The small molecule below binds the protein below.
Small molecule (SMILES): Cc1cc(CCCOc2c(C)cc(-c3noc(C(F)(F)F)n3)cc2C)on1

Sequence of chain 38.A:
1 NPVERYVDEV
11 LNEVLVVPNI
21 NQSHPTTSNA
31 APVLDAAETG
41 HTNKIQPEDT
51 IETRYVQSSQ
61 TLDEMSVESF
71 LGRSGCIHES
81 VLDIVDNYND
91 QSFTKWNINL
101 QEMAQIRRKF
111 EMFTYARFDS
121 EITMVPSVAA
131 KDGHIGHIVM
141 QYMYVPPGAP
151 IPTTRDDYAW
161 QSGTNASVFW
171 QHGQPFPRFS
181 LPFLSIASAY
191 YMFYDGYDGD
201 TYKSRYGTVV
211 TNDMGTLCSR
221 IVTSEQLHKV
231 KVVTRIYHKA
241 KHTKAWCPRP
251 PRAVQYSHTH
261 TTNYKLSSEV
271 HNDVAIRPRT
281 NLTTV

Binding-site contacts:
Ligand atom N1A contacts residue LEU217 of chain 38.A at 3.3 Å.
Ligand atom C2B contacts residue ILE98 of chain 38.A at 3.7 Å (hydrophobic).
Ligand atom F1 contacts residue PHE179 of chain 38.A at 3.8 Å.
Ligand atom C3A contacts residue PHE179 of chain 38.A at 3.1 Å (hydrophobic).
Ligand atom F2 contacts residue TYR142 of chain 38.A at 2.8 Å.
Ligand atom N1A contacts residue MET124 of chain 38.A at 3.5 Å.
Ligand atom O1 contacts residue MET214 of chain 38.A at 3.5 Å (h-bond).
Ligand atom C6B contacts residue LEU181 of chain 38.A at 3.3 Å (hydrophobic).
Ligand atom F3 contacts residue PHE179 of chain 38.A at 3.0 Å.
Ligand atom C3A contacts residue LEU217 of chain 38.A at 3.6 Å (hydrophobic).
Ligand atom F2 contacts residue TYR144 of chain 38.A at 3.0 Å.
Ligand atom F1 contacts residue ALA166 of chain 38.A at 3.6 Å.
Ligand atom F2 contacts residue MET143 of chain 38.A at 3.3 Å.
Ligand atom C6B contacts residue ILE98 of chain 38.A at 3.7 Å (hydrophobic).
Ligand atom C5B contacts residue ILE98 of chain 38.A at 3.5 Å (hydrophobic).
Ligand atom CM2 contacts residue ILE122 of chain 38.A at 3.8 Å (hydrophobic).
Ligand atom F3 contacts residue VAL168 of chain 38.A at 3.0 Å.
Ligand atom F2 contacts residue ALA166 of chain 38.A at 3.5 Å.
Ligand atom O1A contacts residue PHE179 of chain 38.A at 3.3 Å.
Ligand atom CM3 contacts residue ASN212 of chain 38.A at 3.5 Å.
Ligand atom CM4 contacts residue TYR144 of chain 38.A at 3.8 Å (hydrophobic).
Ligand atom N3A contacts residue TYR144 of chain 38.A at 3.5 Å.
Ligand atom C1B contacts residue ILE98 of chain 38.A at 3.4 Å (hydrophobic).
Ligand atom O1B contacts residue ILE98 of chain 38.A at 3.3 Å.
Ligand atom CM6 contacts residue LEU184 of chain 38.A at 3.4 Å (hydrophobic).
Ligand atom CM4 contacts residue PHE179 of chain 38.A at 3.5 Å (hydrophobic).
Ligand atom C4 contacts residue LEU100 of chain 38.A at 3.7 Å (hydrophobic).
Ligand atom N1A contacts residue PHE179 of chain 38.A at 3.6 Å.
Ligand atom C5B contacts residue LEU181 of chain 38.A at 3.5 Å (hydrophobic).
Ligand atom C4 contacts residue TYR190 of chain 38.A at 3.6 Å (hydrophobic).
Ligand atom C4B contacts residue ILE98 of chain 38.A at 3.8 Å (hydrophobic).
Ligand atom C2A contacts residue PHE179 of chain 38.A at 3.6 Å (hydrophobic).
Ligand atom O1A contacts residue MET124 of chain 38.A at 3.2 Å.
Ligand atom N3A contacts residue PHE179 of chain 38.A at 3.4 Å.
Ligand atom CM2 contacts residue ILE77 of chain 38.A at 3.1 Å (hydrophobic).
Ligand atom CM6 contacts residue LEU181 of chain 38.A at 3.5 Å (hydrophobic).
Ligand atom N2 contacts residue MET214 of chain 38.A at 3.8 Å.
Ligand atom F1 contacts residue TYR144 of chain 38.A at 3.3 Å.
Ligand atom O1A contacts residue LEU217 of chain 38.A at 3.0 Å.
Ligand atom F3 contacts residue TYR142 of chain 38.A at 3.8 Å.